Sequence of chain 1.B:
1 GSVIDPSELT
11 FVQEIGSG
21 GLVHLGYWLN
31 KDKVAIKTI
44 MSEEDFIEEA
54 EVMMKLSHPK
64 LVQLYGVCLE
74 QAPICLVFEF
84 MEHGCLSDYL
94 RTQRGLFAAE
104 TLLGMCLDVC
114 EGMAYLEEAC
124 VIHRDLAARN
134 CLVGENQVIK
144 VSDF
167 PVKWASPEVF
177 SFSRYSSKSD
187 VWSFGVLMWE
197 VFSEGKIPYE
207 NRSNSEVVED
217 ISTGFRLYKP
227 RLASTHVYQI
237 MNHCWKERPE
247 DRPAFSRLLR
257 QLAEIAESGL

Binding-site contacts:
Ligand atom CBB contacts residue GLU85 of chain 1.B at 3.2 Å.
Ligand atom NAU contacts residue ALA35 of chain 1.B at 3.5 Å.
Ligand atom CAX contacts residue ALA35 of chain 1.B at 3.6 Å (hydrophobic).
Ligand atom CAY contacts residue LEU135 of chain 1.B at 3.6 Å (hydrophobic).
Ligand atom CAR contacts residue VAL23 of chain 1.B at 3.9 Å (hydrophobic).
Ligand atom CAB contacts residue GLY87 of chain 1.B at 3.7 Å.
Ligand atom CAT contacts residue ALA35 of chain 1.B at 3.7 Å (hydrophobic).
Ligand atom CAF contacts residue PHE83 of chain 1.B at 3.7 Å (hydrophobic).
Ligand atom CAF contacts residue ILE15 of chain 1.B at 3.8 Å (hydrophobic).
Ligand atom CAT contacts residue LEU135 of chain 1.B at 3.6 Å (hydrophobic).
Ligand atom NAG contacts residue PHE83 of chain 1.B at 3.4 Å.
Ligand atom CBB contacts residue GLY87 of chain 1.B at 3.5 Å.
Ligand atom CBD contacts residue GLU85 of chain 1.B at 3.7 Å.
Ligand atom NAG contacts residue MET84 of chain 1.B at 2.8 Å (h-bond).
Ligand atom CAC contacts residue PHE83 of chain 1.B at 3.4 Å (hydrophobic).
Ligand atom CAH contacts residue LEU135 of chain 1.B at 3.7 Å (hydrophobic).
Ligand atom CAK contacts residue ILE15 of chain 1.B at 3.7 Å (hydrophobic).
Ligand atom CAW contacts residue LEU135 of chain 1.B at 3.6 Å (hydrophobic).
Ligand atom NAU contacts residue MET84 of chain 1.B at 3.1 Å (h-bond).
Ligand atom NAV contacts residue ALA35 of chain 1.B at 3.4 Å.
Ligand atom CAI contacts residue ILE15 of chain 1.B at 3.8 Å (hydrophobic).
Ligand atom CAL contacts residue ILE15 of chain 1.B at 3.3 Å (hydrophobic).
Ligand atom NAV contacts residue GLU82 of chain 1.B at 2.8 Å (salt-bridge).
Ligand atom CAY contacts residue PHE81 of chain 1.B at 3.6 Å (hydrophobic).
Ligand atom CAC contacts residue GLY87 of chain 1.B at 3.5 Å.
Ligand atom CAF contacts residue GLY87 of chain 1.B at 3.5 Å.
Ligand atom CAX contacts residue LEU135 of chain 1.B at 3.5 Å (hydrophobic).
Ligand atom NAV contacts residue MET84 of chain 1.B at 3.7 Å.
Ligand atom CAW contacts residue ALA35 of chain 1.B at 3.8 Å (hydrophobic).
Ligand atom CAQ contacts residue VAL23 of chain 1.B at 3.7 Å (hydrophobic).
Ligand atom CAC contacts residue MET84 of chain 1.B at 3.3 Å (hydrophobic).
Ligand atom NAU contacts residue GLU82 of chain 1.B at 3.3 Å (salt-bridge).
Ligand atom CAR contacts residue GLY16 of chain 1.B at 3.6 Å.
Ligand atom NAV contacts residue LEU135 of chain 1.B at 3.9 Å.
Ligand atom CAE contacts residue GLY87 of chain 1.B at 3.7 Å.
Ligand atom CAF contacts residue MET84 of chain 1.B at 3.3 Å (hydrophobic).
Ligand atom CAE contacts residue ILE15 of chain 1.B at 3.5 Å (hydrophobic).
Ligand atom CAD contacts residue ILE15 of chain 1.B at 3.7 Å (hydrophobic).
Ligand atom CBB contacts residue HIS86 of chain 1.B at 3.6 Å.
Ligand atom CBD contacts residue HIS86 of chain 1.B at 3.9 Å.

The protein below binds the small molecule below.
Small molecule (SMILES): CCC(O)(CC)c1cc(OCCN2CCOCC2)c2cc(-c3n[nH]c4ccsc34)[nH]c2c1